A protein and the small-molecule ligand that binds it are described below.
Small molecule (SMILES): CC(=O)N[C@H]1[C@H](O[C@H]2[C@H](O)[C@@H](NC(C)=O)CO[C@@H]2CO)O[C@H](CO)[C@@H](O)[C@@H]1O

Binding-site contacts:
Ligand atom C8 contacts residue ASN92 of chain 1.F at 3.4 Å.
Ligand atom O6 contacts residue TYR140 of chain 1.F at 3.9 Å.
Ligand atom C2 contacts residue ASN92 of chain 1.F at 2.5 Å.
Ligand atom C1 contacts residue ASN92 of chain 1.F at 1.4 Å.
Ligand atom C3 contacts residue HIS95 of chain 1.F at 3.8 Å.
Ligand atom O5 contacts residue ASN92 of chain 1.F at 2.4 Å (h-bond).
Ligand atom C1 contacts residue THR94 of chain 1.F at 4.4 Å.
Ligand atom C7 contacts residue SER93 of chain 1.F at 4.4 Å.
Ligand atom C5 contacts residue ASN92 of chain 1.F at 3.7 Å.
Ligand atom C3 contacts residue THR94 of chain 1.F at 4.1 Å.
Ligand atom C3 contacts residue ASN92 of chain 1.F at 3.8 Å.
Ligand atom C1 contacts residue HIS95 of chain 1.F at 4.1 Å.
Ligand atom C7 contacts residue ASN92 of chain 1.F at 3.3 Å.
Ligand atom C2 contacts residue THR94 of chain 1.F at 4.1 Å.
Ligand atom N2 contacts residue ASN92 of chain 1.F at 2.9 Å (h-bond).
Ligand atom C2 contacts residue HIS95 of chain 1.F at 4.5 Å.
Ligand atom O7 contacts residue THR130 of chain 1.F at 3.2 Å (h-bond).
Ligand atom O4 contacts residue HIS95 of chain 1.F at 4.0 Å.
Ligand atom C5 contacts residue HIS95 of chain 1.F at 4.0 Å.
Ligand atom O7 contacts residue THR94 of chain 1.F at 4.2 Å.
Ligand atom C7 contacts residue THR94 of chain 1.F at 4.2 Å.
Ligand atom C6 contacts residue TYR140 of chain 1.F at 3.5 Å (hydrophobic).
Ligand atom C4 contacts residue ASN92 of chain 1.F at 4.2 Å.
Ligand atom O7 contacts residue ASN92 of chain 1.F at 4.2 Å.
Ligand atom O5 contacts residue HIS95 of chain 1.F at 4.3 Å.
Ligand atom C7 contacts residue THR130 of chain 1.F at 4.4 Å.
Ligand atom N2 contacts residue THR94 of chain 1.F at 3.4 Å.
Ligand atom C4 contacts residue HIS95 of chain 1.F at 4.2 Å.
Ligand atom O7 contacts residue SER93 of chain 1.F at 3.4 Å.

Sequence of chain 1.F:
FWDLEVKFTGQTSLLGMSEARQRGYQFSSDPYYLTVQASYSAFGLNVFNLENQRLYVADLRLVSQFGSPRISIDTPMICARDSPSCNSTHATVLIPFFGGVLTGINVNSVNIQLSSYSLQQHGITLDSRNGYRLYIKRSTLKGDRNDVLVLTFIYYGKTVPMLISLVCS